Sequence of chain 2.A:
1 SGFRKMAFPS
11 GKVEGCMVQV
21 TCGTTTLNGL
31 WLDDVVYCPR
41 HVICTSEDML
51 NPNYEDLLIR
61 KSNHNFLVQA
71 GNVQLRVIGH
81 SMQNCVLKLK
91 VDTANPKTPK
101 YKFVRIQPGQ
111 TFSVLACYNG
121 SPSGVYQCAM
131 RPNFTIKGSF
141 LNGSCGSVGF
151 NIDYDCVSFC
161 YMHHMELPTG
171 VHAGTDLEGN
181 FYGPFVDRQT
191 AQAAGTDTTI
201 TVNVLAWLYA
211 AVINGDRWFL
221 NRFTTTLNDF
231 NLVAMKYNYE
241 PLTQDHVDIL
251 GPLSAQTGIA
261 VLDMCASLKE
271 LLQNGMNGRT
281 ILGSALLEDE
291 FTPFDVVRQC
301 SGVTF

A protein and the small-molecule ligand that binds it are described below.
Small molecule (SMILES): O=C1N[C@]2(CCc3ccccc32)C(=O)N1c1cncc(F)c1

Sequence of chain 1.A:
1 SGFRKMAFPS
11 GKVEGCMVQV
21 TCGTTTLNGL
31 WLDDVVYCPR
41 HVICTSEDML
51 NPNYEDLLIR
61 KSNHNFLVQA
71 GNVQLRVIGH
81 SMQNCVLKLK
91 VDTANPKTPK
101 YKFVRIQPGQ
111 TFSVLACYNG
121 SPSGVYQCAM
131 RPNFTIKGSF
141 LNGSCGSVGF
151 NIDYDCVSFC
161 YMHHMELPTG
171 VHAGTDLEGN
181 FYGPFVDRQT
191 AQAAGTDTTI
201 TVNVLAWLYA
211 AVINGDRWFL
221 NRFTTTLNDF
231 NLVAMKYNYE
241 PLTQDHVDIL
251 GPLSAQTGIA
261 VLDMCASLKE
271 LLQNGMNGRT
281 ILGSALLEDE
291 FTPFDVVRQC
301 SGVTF

Binding-site contacts:
Ligand atom F1 contacts residue LEU141 of chain 1.A at 3.5 Å.
Ligand atom C15 contacts residue ASN142 of chain 1.A at 3.9 Å.
Ligand atom C6 contacts residue GLN189 of chain 1.A at 3.6 Å.
Ligand atom C11 contacts residue GLU166 of chain 1.A at 3.9 Å.
Ligand atom C7 contacts residue MET49 of chain 1.A at 3.2 Å (hydrophobic).
Ligand atom C6 contacts residue MET49 of chain 1.A at 3.6 Å (hydrophobic).
Ligand atom C15 contacts residue LEU141 of chain 1.A at 3.8 Å (hydrophobic).
Ligand atom F1 contacts residue ASN142 of chain 1.A at 3.5 Å.
Ligand atom C15 contacts residue PHE140 of chain 1.A at 3.7 Å (hydrophobic).
Ligand atom O1 contacts residue ASN142 of chain 1.A at 3.0 Å (h-bond).
Ligand atom C8 contacts residue HIS41 of chain 1.A at 3.7 Å.
Ligand atom C15 contacts residue GLU166 of chain 1.A at 3.5 Å.
Ligand atom C7 contacts residue ASP187 of chain 1.A at 3.7 Å.
Ligand atom C14 contacts residue LEU141 of chain 1.A at 3.8 Å (hydrophobic).
Ligand atom N3 contacts residue HIS163 of chain 1.A at 2.9 Å (h-bond).
Ligand atom C8 contacts residue MET49 of chain 1.A at 3.6 Å (hydrophobic).
Ligand atom C14 contacts residue GLU166 of chain 1.A at 3.6 Å.
Ligand atom N3 contacts residue PHE140 of chain 1.A at 3.9 Å.
Ligand atom C14 contacts residue PHE140 of chain 1.A at 3.1 Å (hydrophobic).
Ligand atom C8 contacts residue MET165 of chain 1.A at 3.5 Å (hydrophobic).
Ligand atom C7 contacts residue MET165 of chain 1.A at 3.5 Å (hydrophobic).
Ligand atom C13 contacts residue GLU166 of chain 1.A at 3.5 Å.
Ligand atom O2 contacts residue GLU166 of chain 1.A at 2.9 Å (salt-bridge).
Ligand atom O2 contacts residue MET165 of chain 1.A at 3.5 Å.
Ligand atom C7 contacts residue ARG188 of chain 1.A at 3.6 Å.
Ligand atom C6 contacts residue ARG188 of chain 1.A at 3.6 Å.
Ligand atom C9 contacts residue HIS41 of chain 1.A at 3.6 Å.
Ligand atom C13 contacts residue CYS145 of chain 1.A at 3.8 Å (hydrophobic).
Ligand atom N3 contacts residue GLU166 of chain 1.A at 3.6 Å.
Ligand atom O1 contacts residue CYS145 of chain 1.A at 3.6 Å.
Ligand atom C13 contacts residue HIS163 of chain 1.A at 3.4 Å.
Ligand atom F1 contacts residue SER1 of chain 2.A at 3.6 Å.
Ligand atom C1 contacts residue ASN142 of chain 1.A at 3.7 Å.
Ligand atom C8 contacts residue HIS164 of chain 1.A at 3.9 Å.
Ligand atom C13 contacts residue MET165 of chain 1.A at 3.8 Å (hydrophobic).
Ligand atom F1 contacts residue PHE140 of chain 1.A at 3.3 Å.
Ligand atom C9 contacts residue HIS164 of chain 1.A at 3.5 Å.
Ligand atom C1 contacts residue CYS145 of chain 1.A at 3.8 Å (hydrophobic).
Ligand atom C4 contacts residue GLN189 of chain 1.A at 3.8 Å.
Ligand atom F1 contacts residue GLU166 of chain 1.A at 3.0 Å.